Sequence of chain 3.A:
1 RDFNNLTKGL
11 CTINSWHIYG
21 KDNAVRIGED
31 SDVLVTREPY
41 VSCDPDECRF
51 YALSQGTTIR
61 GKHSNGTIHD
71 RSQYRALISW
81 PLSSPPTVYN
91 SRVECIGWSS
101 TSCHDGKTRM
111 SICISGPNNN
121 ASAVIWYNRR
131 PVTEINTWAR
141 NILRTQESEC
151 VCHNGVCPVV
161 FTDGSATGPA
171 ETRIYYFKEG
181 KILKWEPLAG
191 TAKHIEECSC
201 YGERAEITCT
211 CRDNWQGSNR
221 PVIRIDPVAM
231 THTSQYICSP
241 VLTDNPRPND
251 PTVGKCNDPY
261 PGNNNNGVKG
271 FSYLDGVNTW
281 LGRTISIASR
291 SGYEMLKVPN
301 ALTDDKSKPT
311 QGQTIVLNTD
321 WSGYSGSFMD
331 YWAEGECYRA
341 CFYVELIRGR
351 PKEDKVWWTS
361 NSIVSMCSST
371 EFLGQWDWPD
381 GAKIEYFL

Binding-site contacts:
Ligand atom O7 contacts residue TYR386 of chain 2.A at 3.9 Å.
Ligand atom O7 contacts residue TRP357 of chain 3.A at 3.6 Å.
Ligand atom O3 contacts residue TRP357 of chain 3.A at 4.2 Å.
Ligand atom C8 contacts residue TRP357 of chain 3.A at 4.3 Å (hydrophobic).
Ligand atom O5 contacts residue TRP357 of chain 3.A at 4.3 Å.
Ligand atom C7 contacts residue TRP357 of chain 3.A at 4.3 Å (hydrophobic).
Ligand atom C1 contacts residue TRP357 of chain 3.A at 3.8 Å (hydrophobic).
Ligand atom C1 contacts residue ASN65 of chain 3.A at 1.4 Å.
Ligand atom C5 contacts residue ASN65 of chain 3.A at 3.6 Å.
Ligand atom O7 contacts residue ASN65 of chain 3.A at 2.7 Å (h-bond).
Ligand atom O5 contacts residue ASN65 of chain 3.A at 2.4 Å (h-bond).
Ligand atom O4 contacts residue TRP357 of chain 3.A at 3.8 Å.
Ligand atom C5 contacts residue TRP357 of chain 3.A at 3.8 Å (hydrophobic).
Ligand atom C7 contacts residue ASN65 of chain 3.A at 2.9 Å.
Ligand atom C3 contacts residue ASN65 of chain 3.A at 3.8 Å.
Ligand atom C2 contacts residue ASN65 of chain 3.A at 2.4 Å.
Ligand atom C8 contacts residue ASN65 of chain 3.A at 4.3 Å.
Ligand atom N2 contacts residue ASN65 of chain 3.A at 2.8 Å (h-bond).
Ligand atom C2 contacts residue TRP357 of chain 3.A at 4.4 Å (hydrophobic).
Ligand atom C4 contacts residue TRP357 of chain 3.A at 4.2 Å (hydrophobic).
Ligand atom C3 contacts residue TRP357 of chain 3.A at 3.8 Å (hydrophobic).
Ligand atom N2 contacts residue TRP357 of chain 3.A at 3.8 Å.
Ligand atom C4 contacts residue ASN65 of chain 3.A at 4.2 Å.

Sequence of chain 2.A:
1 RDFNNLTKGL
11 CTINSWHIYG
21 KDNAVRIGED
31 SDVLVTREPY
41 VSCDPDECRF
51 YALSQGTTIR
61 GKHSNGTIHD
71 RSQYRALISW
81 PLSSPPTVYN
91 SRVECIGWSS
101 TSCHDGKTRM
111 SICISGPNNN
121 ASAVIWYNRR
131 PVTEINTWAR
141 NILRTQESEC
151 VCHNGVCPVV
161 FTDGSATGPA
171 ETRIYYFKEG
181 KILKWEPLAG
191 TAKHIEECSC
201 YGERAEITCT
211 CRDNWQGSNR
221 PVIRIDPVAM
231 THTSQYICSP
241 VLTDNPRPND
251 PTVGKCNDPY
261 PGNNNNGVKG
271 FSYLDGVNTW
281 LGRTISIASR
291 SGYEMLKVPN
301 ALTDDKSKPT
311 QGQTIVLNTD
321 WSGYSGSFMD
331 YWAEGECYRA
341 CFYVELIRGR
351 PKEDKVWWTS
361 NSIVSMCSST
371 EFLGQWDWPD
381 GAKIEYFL

This small molecule binds to this protein.
Small molecule (SMILES): CC(=O)N[C@H]1[C@H](O[C@H]2[C@H](O)[C@@H](NC(C)=O)CO[C@@H]2CO)O[C@H](CO)[C@@H](O)[C@@H]1O